A protein and the small-molecule ligand that binds it are described below.
Small molecule (SMILES): Nc1nc[nH]n1

Sequence of chain 20.A:
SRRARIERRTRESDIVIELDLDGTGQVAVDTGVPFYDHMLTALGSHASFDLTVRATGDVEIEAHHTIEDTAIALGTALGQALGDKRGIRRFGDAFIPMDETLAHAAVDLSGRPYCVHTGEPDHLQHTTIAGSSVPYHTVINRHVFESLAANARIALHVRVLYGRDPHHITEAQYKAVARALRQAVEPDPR

Binding-site contacts:
Ligand atom N4 contacts residue MET113 of chain 20.A at 3.5 Å.
Ligand atom C3 contacts residue GLU83 of chain 11.A at 3.6 Å.
Ligand atom C5 contacts residue GLU186 of chain 20.A at 3.9 Å.
Ligand atom C5 contacts residue GLU83 of chain 11.A at 4.0 Å.
Ligand atom N2 contacts residue MN1 of chain 11.C at 4.4 Å.
Ligand atom N3A contacts residue GLU83 of chain 11.A at 3.6 Å (salt-bridge).
Ligand atom C3 contacts residue ARG127 of chain 16.A at 4.2 Å.
Ligand atom C5 contacts residue MN1 of chain 11.C at 3.2 Å.
Ligand atom C3 contacts residue HIS183 of chain 20.A at 4.3 Å.
Ligand atom N1 contacts residue HIS53 of chain 20.A at 4.4 Å.
Ligand atom C3 contacts residue MN1 of chain 11.C at 3.3 Å.
Ligand atom C5 contacts residue HIS183 of chain 20.A at 3.6 Å.
Ligand atom N2 contacts residue MET113 of chain 20.A at 3.3 Å.
Ligand atom C5 contacts residue HIS79 of chain 11.A at 3.2 Å.
Ligand atom N1 contacts residue HIS182 of chain 20.A at 3.1 Å (h-bond).
Ligand atom N3A contacts residue ARG127 of chain 16.A at 3.2 Å (salt-bridge).
Ligand atom N1 contacts residue GLU186 of chain 20.A at 3.1 Å (salt-bridge).
Ligand atom N1 contacts residue MN1 of chain 11.C at 4.3 Å.
Ligand atom N1 contacts residue MET113 of chain 20.A at 3.5 Å.
Ligand atom C3 contacts residue MET113 of chain 20.A at 3.2 Å (hydrophobic).
Ligand atom C5 contacts residue HIS182 of chain 20.A at 3.3 Å.
Ligand atom C3 contacts residue HIS80 of chain 11.A at 4.3 Å.
Ligand atom N4 contacts residue GLU83 of chain 11.A at 3.1 Å (salt-bridge).
Ligand atom N4 contacts residue HIS79 of chain 11.A at 3.2 Å (h-bond).
Ligand atom C3 contacts residue MN1 of chain 20.D at 4.2 Å.
Ligand atom N1 contacts residue HIS80 of chain 11.A at 2.9 Å (h-bond).
Ligand atom C5 contacts residue MET113 of chain 20.A at 3.6 Å (hydrophobic).
Ligand atom N4 contacts residue MN1 of chain 20.D at 4.4 Å.
Ligand atom C5 contacts residue MN1 of chain 20.D at 3.3 Å.
Ligand atom N4 contacts residue HIS80 of chain 11.A at 4.4 Å.
Ligand atom N3A contacts residue MET113 of chain 20.A at 3.8 Å.
Ligand atom N3A contacts residue MN1 of chain 11.C at 3.6 Å.
Ligand atom N2 contacts residue GLU186 of chain 20.A at 3.9 Å.
Ligand atom N4 contacts residue MN1 of chain 11.C at 2.2 Å.
Ligand atom N1 contacts residue MN1 of chain 20.D at 2.2 Å.
Ligand atom C5 contacts residue HIS80 of chain 11.A at 3.7 Å.
Ligand atom N1 contacts residue HIS79 of chain 11.A at 4.4 Å.
Ligand atom N2 contacts residue MN1 of chain 20.D at 3.1 Å.
Ligand atom N4 contacts residue HIS183 of chain 20.A at 3.2 Å (h-bond).
Ligand atom N2 contacts residue HIS80 of chain 11.A at 3.5 Å (h-bond).

Sequence of chain 16.A:
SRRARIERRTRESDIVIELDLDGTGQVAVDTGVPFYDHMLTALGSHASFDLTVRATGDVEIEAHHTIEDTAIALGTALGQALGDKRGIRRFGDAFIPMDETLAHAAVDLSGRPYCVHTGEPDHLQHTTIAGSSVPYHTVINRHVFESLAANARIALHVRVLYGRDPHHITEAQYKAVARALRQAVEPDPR

Sequence of chain 11.A:
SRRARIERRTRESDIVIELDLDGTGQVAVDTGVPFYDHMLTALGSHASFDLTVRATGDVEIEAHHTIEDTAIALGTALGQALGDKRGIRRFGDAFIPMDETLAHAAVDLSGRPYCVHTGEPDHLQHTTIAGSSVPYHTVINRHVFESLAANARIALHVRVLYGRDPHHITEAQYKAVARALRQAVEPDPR